Binding-site contacts:
Ligand atom OD2 contacts residue PHE212 of chain 1.A at 2.6 Å (h-bond).
Ligand atom O contacts residue SER235 of chain 1.A at 2.5 Å (h-bond).
Ligand atom O1 contacts residue THR183 of chain 1.A at 3.5 Å.
Ligand atom C2 contacts residue ILE64 of chain 1.A at 3.6 Å (hydrophobic).
Ligand atom O11 contacts residue TYR175 of chain 1.A at 2.5 Å (h-bond).
Ligand atom O contacts residue ILE64 of chain 1.A at 3.6 Å.
Ligand atom O11 contacts residue ILE232 of chain 1.A at 3.4 Å.
Ligand atom C10 contacts residue PHE22 of chain 1.A at 3.4 Å (hydrophobic).
Ligand atom OD1 contacts residue SER235 of chain 1.A at 3.3 Å (h-bond).
Ligand atom C contacts residue SER235 of chain 1.A at 3.6 Å.
Ligand atom CB contacts residue ILE232 of chain 1.A at 3.4 Å (hydrophobic).
Ligand atom OD1 contacts residue ILE214 of chain 1.A at 3.6 Å.
Ligand atom CA contacts residue TYR175 of chain 1.A at 3.5 Å (hydrophobic).
Ligand atom O1 contacts residue GLY184 of chain 1.A at 3.0 Å (h-bond).
Ligand atom OD2 contacts residue GLY211 of chain 1.A at 3.7 Å.
Ligand atom CG contacts residue PHE212 of chain 1.A at 3.5 Å (hydrophobic).
Ligand atom OD1 contacts residue GLY234 of chain 1.A at 2.6 Å (h-bond).
Ligand atom OD2 contacts residue ILE232 of chain 1.A at 3.3 Å (h-bond).
Ligand atom C11 contacts residue TYR175 of chain 1.A at 3.4 Å (hydrophobic).
Ligand atom C2 contacts residue ASP60 of chain 1.A at 3.4 Å.
Ligand atom OD2 contacts residue ILE214 of chain 1.A at 2.8 Å (h-bond).
Ligand atom C8 contacts residue ASP60 of chain 1.A at 3.6 Å.
Ligand atom C4 contacts residue TYR175 of chain 1.A at 3.7 Å (hydrophobic).
Ligand atom N1 contacts residue ASP60 of chain 1.A at 2.7 Å (salt-bridge).
Ligand atom N1 contacts residue LEU100 of chain 1.A at 3.6 Å.
Ligand atom CG contacts residue ILE232 of chain 1.A at 3.3 Å (hydrophobic).
Ligand atom N1 contacts residue THR183 of chain 1.A at 3.4 Å.
Ligand atom C8 contacts residue THR183 of chain 1.A at 3.2 Å.
Ligand atom OD1 contacts residue SER233 of chain 1.A at 3.4 Å.
Ligand atom CB contacts residue PHE212 of chain 1.A at 3.6 Å (hydrophobic).
Ligand atom OD2 contacts residue GLY213 of chain 1.A at 3.0 Å (h-bond).
Ligand atom CG contacts residue GLY234 of chain 1.A at 3.3 Å.
Ligand atom CB contacts residue GLY234 of chain 1.A at 3.3 Å.
Ligand atom O1 contacts residue GLY213 of chain 1.A at 3.4 Å (h-bond).
Ligand atom O contacts residue THR183 of chain 1.A at 3.4 Å.
Ligand atom C8 contacts residue LEU100 of chain 1.A at 3.6 Å (hydrophobic).
Ligand atom C9 contacts residue THR183 of chain 1.A at 3.5 Å.
Ligand atom C9 contacts residue LEU100 of chain 1.A at 3.7 Å (hydrophobic).
Ligand atom O1 contacts residue PHE212 of chain 1.A at 3.2 Å.
Ligand atom C contacts residue THR183 of chain 1.A at 3.5 Å.

Sequence of chain 1.A:
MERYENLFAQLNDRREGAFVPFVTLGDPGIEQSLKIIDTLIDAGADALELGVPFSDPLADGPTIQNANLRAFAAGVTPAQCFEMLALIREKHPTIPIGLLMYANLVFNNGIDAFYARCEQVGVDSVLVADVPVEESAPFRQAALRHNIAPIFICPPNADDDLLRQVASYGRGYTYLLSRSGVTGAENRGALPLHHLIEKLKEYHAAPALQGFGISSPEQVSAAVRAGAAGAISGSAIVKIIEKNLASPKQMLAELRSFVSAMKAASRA

The protein below binds the small molecule below.
Small molecule (SMILES): O=C(O)C[C@H](NC(=O)Cc1c[nH]c2ccccc12)C(=O)O